Sequence of chain 1.B:
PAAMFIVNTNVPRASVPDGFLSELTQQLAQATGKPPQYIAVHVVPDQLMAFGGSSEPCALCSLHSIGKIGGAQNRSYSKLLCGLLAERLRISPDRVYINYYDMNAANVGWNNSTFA

Binding-site contacts:
Ligand atom C4 contacts residue TRP110 of chain 1.B at 3.6 Å (hydrophobic).
Ligand atom C7 contacts residue PHE51 of chain 1.C at 4.1 Å (hydrophobic).
Ligand atom N contacts residue TRP110 of chain 1.B at 4.2 Å.
Ligand atom C contacts residue TYR38 of chain 1.B at 4.0 Å (hydrophobic).
Ligand atom N5 contacts residue TYR38 of chain 1.B at 3.5 Å.
Ligand atom C9 contacts residue PHE115 of chain 1.B at 3.7 Å (hydrophobic).
Ligand atom C7 contacts residue TRP110 of chain 1.B at 3.8 Å (hydrophobic).
Ligand atom C10 contacts residue GLN37 of chain 1.B at 4.3 Å.
Ligand atom C8 contacts residue TRP110 of chain 1.B at 3.9 Å (hydrophobic).
Ligand atom C7 contacts residue TYR38 of chain 1.B at 3.5 Å (hydrophobic).
Ligand atom O contacts residue TYR38 of chain 1.B at 3.6 Å.
Ligand atom CA contacts residue TRP110 of chain 1.B at 3.6 Å (hydrophobic).
Ligand atom C6 contacts residue TYR38 of chain 1.B at 3.6 Å (hydrophobic).
Ligand atom N1 contacts residue TRP110 of chain 1.B at 4.1 Å.
Ligand atom N1 contacts residue GLN37 of chain 1.B at 4.2 Å.
Ligand atom C9 contacts residue TRP110 of chain 1.B at 3.9 Å (hydrophobic).
Ligand atom C7 contacts residue TYR97 of chain 1.C at 3.3 Å (hydrophobic).
Ligand atom N5 contacts residue GLN37 of chain 1.B at 4.4 Å.
Ligand atom C8 contacts residue PHE115 of chain 1.B at 3.6 Å (hydrophobic).
Ligand atom C6 contacts residue TRP110 of chain 1.B at 3.9 Å (hydrophobic).
Ligand atom C2 contacts residue TYR38 of chain 1.B at 3.9 Å (hydrophobic).
Ligand atom C7 contacts residue GLN37 of chain 1.B at 3.7 Å.
Ligand atom C contacts residue TRP110 of chain 1.B at 4.2 Å (hydrophobic).
Ligand atom C3 contacts residue TRP110 of chain 1.B at 3.7 Å (hydrophobic).
Ligand atom C9 contacts residue TYR38 of chain 1.B at 3.3 Å (hydrophobic).
Ligand atom CB contacts residue TRP110 of chain 1.B at 4.4 Å (hydrophobic).
Ligand atom C2 contacts residue GLN37 of chain 1.B at 4.4 Å.
Ligand atom C8 contacts residue TYR38 of chain 1.B at 3.4 Å (hydrophobic).
Ligand atom N5 contacts residue TRP110 of chain 1.B at 3.6 Å.
Ligand atom C8 contacts residue TYR97 of chain 1.C at 3.4 Å (hydrophobic).
Ligand atom C6 contacts residue GLN37 of chain 1.B at 3.4 Å.
Ligand atom C12 contacts residue GLN37 of chain 1.B at 3.0 Å.
Ligand atom N contacts residue PHE115 of chain 1.B at 3.7 Å.
Ligand atom C6 contacts residue PHE51 of chain 1.C at 4.3 Å (hydrophobic).
Ligand atom N1 contacts residue TYR38 of chain 1.B at 4.0 Å.
Ligand atom N contacts residue PRO1 of chain 1.B at 4.5 Å.
Ligand atom C4 contacts residue TYR38 of chain 1.B at 3.1 Å (hydrophobic).
Ligand atom C2 contacts residue TRP110 of chain 1.B at 4.2 Å (hydrophobic).
Ligand atom C3 contacts residue TYR38 of chain 1.B at 3.4 Å (hydrophobic).

Sequence of chain 1.C:
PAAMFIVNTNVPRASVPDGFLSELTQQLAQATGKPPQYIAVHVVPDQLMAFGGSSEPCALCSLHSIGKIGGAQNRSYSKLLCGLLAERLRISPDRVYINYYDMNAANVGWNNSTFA

A small-molecule ligand and the protein it binds are described below.
Small molecule (SMILES): CC(C)c1nn2ccccc2c1C(=O)[C@@H](C)N